Sequence of chain 1.C:
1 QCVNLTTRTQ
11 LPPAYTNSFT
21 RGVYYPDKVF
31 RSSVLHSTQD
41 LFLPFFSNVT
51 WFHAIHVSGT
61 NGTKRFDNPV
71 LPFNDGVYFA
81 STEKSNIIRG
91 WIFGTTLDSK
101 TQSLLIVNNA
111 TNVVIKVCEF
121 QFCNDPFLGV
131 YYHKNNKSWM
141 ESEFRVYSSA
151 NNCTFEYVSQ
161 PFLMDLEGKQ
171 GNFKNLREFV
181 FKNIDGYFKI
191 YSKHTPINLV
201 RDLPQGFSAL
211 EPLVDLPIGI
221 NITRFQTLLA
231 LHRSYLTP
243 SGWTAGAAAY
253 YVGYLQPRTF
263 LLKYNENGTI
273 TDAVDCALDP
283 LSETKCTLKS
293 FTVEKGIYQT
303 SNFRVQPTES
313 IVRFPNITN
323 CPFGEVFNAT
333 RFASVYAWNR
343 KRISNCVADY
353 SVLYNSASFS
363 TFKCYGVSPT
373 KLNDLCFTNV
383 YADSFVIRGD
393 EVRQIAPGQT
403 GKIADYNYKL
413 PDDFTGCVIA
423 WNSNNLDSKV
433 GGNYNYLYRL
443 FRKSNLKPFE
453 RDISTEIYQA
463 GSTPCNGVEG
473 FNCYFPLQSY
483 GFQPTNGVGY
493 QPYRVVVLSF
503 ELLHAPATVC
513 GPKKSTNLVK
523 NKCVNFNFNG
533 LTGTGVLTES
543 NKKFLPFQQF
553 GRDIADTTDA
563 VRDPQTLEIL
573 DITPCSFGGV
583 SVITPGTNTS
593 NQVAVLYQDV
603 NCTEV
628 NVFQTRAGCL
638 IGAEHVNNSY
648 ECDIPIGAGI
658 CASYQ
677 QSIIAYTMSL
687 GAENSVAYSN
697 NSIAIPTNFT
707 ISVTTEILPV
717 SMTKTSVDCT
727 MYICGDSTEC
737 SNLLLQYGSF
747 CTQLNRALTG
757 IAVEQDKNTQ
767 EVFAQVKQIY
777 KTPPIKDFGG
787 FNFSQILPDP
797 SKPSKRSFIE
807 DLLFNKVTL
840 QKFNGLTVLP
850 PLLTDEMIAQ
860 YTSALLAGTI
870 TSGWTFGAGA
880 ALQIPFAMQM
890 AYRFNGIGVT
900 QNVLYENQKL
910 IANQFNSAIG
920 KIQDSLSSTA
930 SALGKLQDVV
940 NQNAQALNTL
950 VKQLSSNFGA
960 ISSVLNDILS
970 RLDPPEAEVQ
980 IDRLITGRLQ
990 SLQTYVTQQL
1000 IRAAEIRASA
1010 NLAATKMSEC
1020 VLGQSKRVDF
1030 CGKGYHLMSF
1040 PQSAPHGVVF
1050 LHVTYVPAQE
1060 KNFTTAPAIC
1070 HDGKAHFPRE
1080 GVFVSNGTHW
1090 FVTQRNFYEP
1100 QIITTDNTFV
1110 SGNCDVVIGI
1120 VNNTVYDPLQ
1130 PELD

A protein and the small-molecule ligand that binds it are described below.
Small molecule (SMILES): CC(=O)N[C@@H]1[C@@H](O)[C@H](O)[C@@H](CO)O[C@H]1O

Binding-site contacts:
Ligand atom C7 contacts residue ASN644 of chain 1.C at 4.4 Å.
Ligand atom O7 contacts residue ASN644 of chain 1.C at 4.4 Å.
Ligand atom C1 contacts residue ASN644 of chain 1.C at 1.4 Å.
Ligand atom O3 contacts residue ASN644 of chain 1.C at 4.4 Å.
Ligand atom C6 contacts residue ASN644 of chain 1.C at 3.2 Å.
Ligand atom N2 contacts residue ASN644 of chain 1.C at 3.6 Å (h-bond).
Ligand atom C4 contacts residue ASN644 of chain 1.C at 3.3 Å.
Ligand atom C5 contacts residue ASN644 of chain 1.C at 3.1 Å.
Ligand atom C2 contacts residue ASN644 of chain 1.C at 2.4 Å.
Ligand atom O6 contacts residue ASN644 of chain 1.C at 3.6 Å.
Ligand atom O5 contacts residue ASN644 of chain 1.C at 2.4 Å (h-bond).
Ligand atom C3 contacts residue ASN644 of chain 1.C at 3.4 Å.